Binding-site contacts:
Ligand atom C9A contacts residue LEU141 of chain 1.D at 3.7 Å (hydrophobic).
Ligand atom C4 contacts residue ASP269 of chain 1.C at 3.1 Å.
Ligand atom C3 contacts residue ASP269 of chain 1.C at 3.4 Å.
Ligand atom C16 contacts residue CYS140 of chain 1.D at 3.8 Å (hydrophobic).
Ligand atom C11 contacts residue SER144 of chain 1.D at 3.1 Å.
Ligand atom C5 contacts residue GLU138 of chain 1.D at 3.7 Å.
Ligand atom C20 contacts residue VAL262 of chain 1.C at 3.8 Å (hydrophobic).
Ligand atom C2 contacts residue ASP269 of chain 1.C at 3.8 Å.
Ligand atom C10 contacts residue SER144 of chain 1.D at 3.1 Å.
Ligand atom C9 contacts residue LEU432 of chain 1.D at 3.8 Å (hydrophobic).
Ligand atom O1B contacts residue LYS314 of chain 1.D at 3.3 Å (salt-bridge).
Ligand atom O5 contacts residue GLU138 of chain 1.D at 2.9 Å (salt-bridge).
Ligand atom C15 contacts residue CYS140 of chain 1.D at 3.9 Å (hydrophobic).
Ligand atom C22 contacts residue VAL262 of chain 1.C at 3.9 Å (hydrophobic).
Ligand atom C9 contacts residue HIS331 of chain 1.D at 3.8 Å.
Ligand atom C2 contacts residue LYS271 of chain 1.C at 3.7 Å.
Ligand atom C9A contacts residue HIS331 of chain 1.D at 3.9 Å.
Ligand atom O1A contacts residue SER263 of chain 1.C at 3.8 Å.
Ligand atom C1 contacts residue LYS271 of chain 1.C at 3.4 Å.
Ligand atom O1B contacts residue SER263 of chain 1.C at 2.6 Å (h-bond).
Ligand atom C1 contacts residue LYS314 of chain 1.D at 3.5 Å.
Ligand atom O1B contacts residue ARG169 of chain 1.C at 3.6 Å.
Ligand atom C7 contacts residue GLU138 of chain 1.D at 3.5 Å.
Ligand atom C8 contacts residue LEU432 of chain 1.D at 3.8 Å (hydrophobic).
Ligand atom C5 contacts residue ASN334 of chain 1.D at 3.7 Å.
Ligand atom O1A contacts residue LEU432 of chain 1.D at 3.5 Å.
Ligand atom C4 contacts residue ASN334 of chain 1.D at 3.9 Å.
Ligand atom C10 contacts residue LEU432 of chain 1.D at 3.6 Å (hydrophobic).
Ligand atom O3 contacts residue ARG169 of chain 1.C at 3.0 Å (salt-bridge).
Ligand atom C2 contacts residue ALA330 of chain 1.D at 3.3 Å (hydrophobic).
Ligand atom O1B contacts residue ASN265 of chain 1.C at 3.8 Å.
Ligand atom O1B contacts residue LYS271 of chain 1.C at 3.2 Å (salt-bridge).
Ligand atom O1A contacts residue ALA330 of chain 1.D at 3.6 Å.
Ligand atom O3 contacts residue ASP269 of chain 1.C at 2.9 Å (salt-bridge).
Ligand atom O5 contacts residue LYS270 of chain 1.C at 3.1 Å (salt-bridge).
Ligand atom C1 contacts residue SER263 of chain 1.C at 3.5 Å.
Ligand atom C21 contacts residue ARG169 of chain 1.C at 3.6 Å.
Ligand atom O5 contacts residue ASN334 of chain 1.D at 2.6 Å (h-bond).
Ligand atom C1 contacts residue ALA330 of chain 1.D at 3.5 Å (hydrophobic).
Ligand atom O1A contacts residue LYS314 of chain 1.D at 2.9 Å (salt-bridge).

Sequence of chain 1.C:
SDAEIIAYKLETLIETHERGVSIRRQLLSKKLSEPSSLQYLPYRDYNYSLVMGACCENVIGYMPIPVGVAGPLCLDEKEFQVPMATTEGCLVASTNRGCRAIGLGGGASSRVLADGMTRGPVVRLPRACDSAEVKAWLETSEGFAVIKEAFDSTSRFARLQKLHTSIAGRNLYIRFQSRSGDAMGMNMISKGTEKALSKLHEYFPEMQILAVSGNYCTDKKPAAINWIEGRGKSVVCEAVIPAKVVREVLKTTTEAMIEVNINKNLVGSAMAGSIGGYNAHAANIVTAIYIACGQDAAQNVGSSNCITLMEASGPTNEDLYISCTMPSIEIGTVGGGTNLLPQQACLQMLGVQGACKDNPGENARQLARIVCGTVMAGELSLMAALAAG

This protein binds this small molecule.
Small molecule (SMILES): CCC(C)(C)C(=O)O[C@H]1C[C@@H](C)C=C2C=C[C@H](C)[C@H](CC[C@@H](O)C[C@@H](O)CC(=O)O)[C@H]21

Sequence of chain 1.D:
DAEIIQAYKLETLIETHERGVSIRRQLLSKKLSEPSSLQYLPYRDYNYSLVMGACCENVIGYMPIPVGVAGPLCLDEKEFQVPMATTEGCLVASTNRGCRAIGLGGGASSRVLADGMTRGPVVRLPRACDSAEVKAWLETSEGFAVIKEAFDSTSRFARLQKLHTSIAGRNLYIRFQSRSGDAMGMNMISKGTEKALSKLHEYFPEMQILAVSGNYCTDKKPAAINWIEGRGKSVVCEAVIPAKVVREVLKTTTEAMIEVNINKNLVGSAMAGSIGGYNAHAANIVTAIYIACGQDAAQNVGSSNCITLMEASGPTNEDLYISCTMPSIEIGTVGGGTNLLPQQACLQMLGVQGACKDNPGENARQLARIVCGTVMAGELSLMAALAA